The small molecule below binds the protein below.
Small molecule (SMILES): CC(=O)N[C@H]1[C@H](O[C@H]2[C@H](O)[C@@H](NC(C)=O)CO[C@@H]2CO)O[C@H](CO)[C@@H](O)[C@@H]1O

Binding-site contacts:
Ligand atom C8 contacts residue ASN355 of chain 1.M at 4.5 Å.
Ligand atom O7 contacts residue GLN332 of chain 1.M at 3.2 Å (h-bond).
Ligand atom O5 contacts residue SER357 of chain 1.M at 3.8 Å.
Ligand atom C8 contacts residue THR342 of chain 1.M at 3.6 Å.
Ligand atom C3 contacts residue ASN355 of chain 1.M at 3.6 Å.
Ligand atom C7 contacts residue ASN355 of chain 1.M at 3.5 Å.
Ligand atom C2 contacts residue ASN355 of chain 1.M at 2.4 Å.
Ligand atom C1 contacts residue SER357 of chain 1.M at 3.6 Å.
Ligand atom N2 contacts residue ASN355 of chain 1.M at 2.8 Å (h-bond).
Ligand atom C8 contacts residue NAG1 of chain 1.NB at 3.4 Å.
Ligand atom C7 contacts residue GLN332 of chain 1.M at 4.0 Å.
Ligand atom C5 contacts residue ASN355 of chain 1.M at 3.6 Å.
Ligand atom C4 contacts residue ASN355 of chain 1.M at 4.2 Å.
Ligand atom C8 contacts residue THR341 of chain 1.M at 3.6 Å.
Ligand atom C8 contacts residue GLN332 of chain 1.M at 4.3 Å.
Ligand atom C5 contacts residue SER357 of chain 1.M at 4.0 Å.
Ligand atom O7 contacts residue ASN355 of chain 1.M at 3.8 Å.
Ligand atom C1 contacts residue ASN355 of chain 1.M at 1.4 Å.
Ligand atom C7 contacts residue NAG1 of chain 1.NB at 4.5 Å.
Ligand atom O5 contacts residue ASN355 of chain 1.M at 2.4 Å (h-bond).

Sequence of chain 1.M:
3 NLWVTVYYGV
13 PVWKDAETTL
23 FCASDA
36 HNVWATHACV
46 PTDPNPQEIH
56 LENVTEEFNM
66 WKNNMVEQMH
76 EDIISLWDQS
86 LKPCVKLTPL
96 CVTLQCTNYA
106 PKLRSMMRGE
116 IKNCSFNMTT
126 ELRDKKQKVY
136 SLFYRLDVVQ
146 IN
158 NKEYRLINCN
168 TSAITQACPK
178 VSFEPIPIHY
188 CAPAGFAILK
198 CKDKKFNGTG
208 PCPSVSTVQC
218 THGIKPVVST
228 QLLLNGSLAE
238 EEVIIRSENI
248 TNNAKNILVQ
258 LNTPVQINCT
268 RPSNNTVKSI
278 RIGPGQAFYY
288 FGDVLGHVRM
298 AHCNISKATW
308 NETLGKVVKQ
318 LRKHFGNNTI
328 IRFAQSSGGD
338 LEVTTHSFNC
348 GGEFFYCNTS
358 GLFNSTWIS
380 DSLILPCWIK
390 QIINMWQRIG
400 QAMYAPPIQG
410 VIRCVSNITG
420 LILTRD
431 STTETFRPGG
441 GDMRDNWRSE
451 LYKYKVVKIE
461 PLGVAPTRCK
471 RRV